Binding-site contacts:
Ligand atom C43 contacts residue MET44 of chain 1.L at 3.4 Å (hydrophobic).
Ligand atom C41 contacts residue ALA48 of chain 1.L at 3.3 Å (hydrophobic).
Ligand atom O57 contacts residue ARG18 of chain 1.L at 1.9 Å (salt-bridge).
Ligand atom C49 contacts residue ASP16 of chain 1.L at 2.9 Å.
Ligand atom CB1 contacts residue THR20 of chain 1.L at 3.2 Å.
Ligand atom C41 contacts residue VAL30 of chain 1.L at 3.4 Å (hydrophobic).
Ligand atom C56 contacts residue LYS32 of chain 1.L at 2.9 Å.
Ligand atom O52 contacts residue GLY130 of chain 1.L at 2.8 Å (h-bond).
Ligand atom C42 contacts residue VAL30 of chain 1.L at 3.3 Å (hydrophobic).
Ligand atom C51 contacts residue THR1 of chain 1.L at 1.4 Å.
Ligand atom O57 contacts residue LYS32 of chain 1.L at 3.2 Å (salt-bridge).
Ligand atom C44 contacts residue MET44 of chain 1.L at 3.3 Å (hydrophobic).
Ligand atom CZ3 contacts residue PHE26 of chain 1.L at 3.3 Å (hydrophobic).
Ligand atom O52 contacts residue SER129 of chain 1.L at 3.1 Å (h-bond).
Ligand atom C5 contacts residue GLY46 of chain 1.L at 3.3 Å.
Ligand atom C48 contacts residue THR1 of chain 1.L at 2.9 Å.
Ligand atom C37 contacts residue GLY46 of chain 1.L at 3.4 Å.
Ligand atom C50 contacts residue THR1 of chain 1.L at 2.1 Å.
Ligand atom C51 contacts residue SER169 of chain 1.L at 3.1 Å.
Ligand atom C49 contacts residue THR2 of chain 1.L at 3.2 Å.
Ligand atom C42 contacts residue ALA48 of chain 1.L at 3.4 Å (hydrophobic).
Ligand atom CA2 contacts residue ASP136 of chain 1.M at 2.9 Å.
Ligand atom C1 contacts residue GLY46 of chain 1.L at 3.4 Å.
Ligand atom C56 contacts residue ARG18 of chain 1.L at 2.9 Å.
Ligand atom C7 contacts residue GLY47 of chain 1.L at 3.3 Å.
Ligand atom O contacts residue ALA48 of chain 1.L at 2.9 Å (h-bond).
Ligand atom O52 contacts residue THR1 of chain 1.L at 2.0 Å (h-bond).
Ligand atom C7 contacts residue SER95 of chain 1.L at 3.0 Å.
Ligand atom C38 contacts residue GLY46 of chain 1.L at 3.0 Å.
Ligand atom C46 contacts residue GLY46 of chain 1.L at 3.1 Å.
Ligand atom O1 contacts residue ALA19 of chain 1.L at 3.3 Å.
Ligand atom C49 contacts residue THR1 of chain 1.L at 2.9 Å.
Ligand atom CE3 contacts residue PHE26 of chain 1.L at 3.4 Å (hydrophobic).
Ligand atom N53 contacts residue THR1 of chain 1.L at 3.4 Å (h-bond).
Ligand atom O52 contacts residue SER169 of chain 1.L at 2.1 Å (h-bond).
Ligand atom N53 contacts residue SER129 of chain 1.L at 3.4 Å (h-bond).
Ligand atom N contacts residue ASP136 of chain 1.M at 2.6 Å (salt-bridge).
Ligand atom O1 contacts residue THR20 of chain 1.L at 3.4 Å (h-bond).
Ligand atom N36 contacts residue GLY46 of chain 1.L at 2.7 Å (h-bond).
Ligand atom C9 contacts residue ASP136 of chain 1.M at 3.2 Å.

A small-molecule ligand and the protein it binds are described below.
Small molecule (SMILES): CCCCCC(=O)N[C@@H](Cc1c[nH]c2ccccc12)C(=O)N[C@@H](Cc1c[nH]c2ccccc12)C(=O)N[C@@H](Cc1ccccc1)[C@]1(C)O[C@H](C)[C@@H](C=O)N[C@]1(C)CO

Sequence of chain 1.L:
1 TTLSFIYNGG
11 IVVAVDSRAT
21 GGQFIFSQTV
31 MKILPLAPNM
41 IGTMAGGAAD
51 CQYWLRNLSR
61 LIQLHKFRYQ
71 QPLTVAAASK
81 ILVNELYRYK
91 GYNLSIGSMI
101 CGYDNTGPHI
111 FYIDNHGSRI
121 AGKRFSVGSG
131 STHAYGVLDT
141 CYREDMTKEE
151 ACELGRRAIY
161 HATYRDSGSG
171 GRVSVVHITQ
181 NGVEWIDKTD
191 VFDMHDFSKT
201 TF

Sequence of chain 1.M:
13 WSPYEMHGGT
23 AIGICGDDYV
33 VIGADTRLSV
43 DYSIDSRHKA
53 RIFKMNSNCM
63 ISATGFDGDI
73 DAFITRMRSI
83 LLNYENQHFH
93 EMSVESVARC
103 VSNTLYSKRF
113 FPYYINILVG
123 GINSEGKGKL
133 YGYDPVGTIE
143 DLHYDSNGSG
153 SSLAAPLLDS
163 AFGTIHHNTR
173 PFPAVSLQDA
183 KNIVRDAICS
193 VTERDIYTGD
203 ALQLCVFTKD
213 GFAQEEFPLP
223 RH